Binding-site contacts:
Ligand atom CAP contacts residue GLY99 of chain 1.B at 3.8 Å.
Ligand atom CBA contacts residue PRO97 of chain 1.B at 3.5 Å (hydrophobic).
Ligand atom CAL contacts residue LEU146 of chain 1.B at 3.6 Å (hydrophobic).
Ligand atom CAZ contacts residue GLY99 of chain 1.B at 3.7 Å.
Ligand atom CAF contacts residue LEU22 of chain 1.B at 3.9 Å (hydrophobic).
Ligand atom CAD contacts residue LEU146 of chain 1.B at 3.7 Å (hydrophobic).
Ligand atom CBH contacts residue LEU93 of chain 1.B at 3.5 Å (hydrophobic).
Ligand atom CAO contacts residue ALA96 of chain 1.B at 3.1 Å (hydrophobic).
Ligand atom NAN contacts residue ALA96 of chain 1.B at 2.5 Å (h-bond).
Ligand atom C6 contacts residue LEU146 of chain 1.B at 3.7 Å (hydrophobic).
Ligand atom CAB contacts residue LEU146 of chain 1.B at 3.9 Å (hydrophobic).
Ligand atom CAB contacts residue LEU77 of chain 1.B at 3.8 Å (hydrophobic).
Ligand atom CAO contacts residue PHE95 of chain 1.B at 3.9 Å (hydrophobic).
Ligand atom N3 contacts residue LEU146 of chain 1.B at 3.9 Å.
Ligand atom N1 contacts residue PHE95 of chain 1.B at 3.6 Å.
Ligand atom C6 contacts residue ALA96 of chain 1.B at 3.7 Å (hydrophobic).
Ligand atom C2 contacts residue ALA96 of chain 1.B at 3.4 Å (hydrophobic).
Ligand atom CAK contacts residue ALA156 of chain 1.B at 3.9 Å (hydrophobic).
Ligand atom CAH contacts residue LEU146 of chain 1.B at 3.6 Å (hydrophobic).
Ligand atom N1 contacts residue LEU146 of chain 1.B at 4.0 Å.
Ligand atom NAN contacts residue PHE95 of chain 1.B at 3.6 Å.
Ligand atom CBA contacts residue PHE95 of chain 1.B at 3.6 Å (hydrophobic).
Ligand atom C6 contacts residue GLU94 of chain 1.B at 3.4 Å.
Ligand atom CBA contacts residue ALA96 of chain 1.B at 2.9 Å (hydrophobic).
Ligand atom CAO contacts residue GLY99 of chain 1.B at 3.4 Å.
Ligand atom NBG contacts residue LEU77 of chain 1.B at 3.8 Å.
Ligand atom CAZ contacts residue PRO97 of chain 1.B at 3.6 Å (hydrophobic).
Ligand atom CBA contacts residue GLY99 of chain 1.B at 3.4 Å.
Ligand atom C5 contacts residue LEU146 of chain 1.B at 3.5 Å (hydrophobic).
Ligand atom NBG contacts residue LEU146 of chain 1.B at 3.9 Å.
Ligand atom OAA contacts residue LEU77 of chain 1.B at 3.9 Å.
Ligand atom N1 contacts residue ALA96 of chain 1.B at 3.0 Å (h-bond).
Ligand atom OAA contacts residue LEU93 of chain 1.B at 3.8 Å.
Ligand atom CAK contacts residue LEU146 of chain 1.B at 3.8 Å (hydrophobic).
Ligand atom NAN contacts residue GLY99 of chain 1.B at 3.8 Å.
Ligand atom C4 contacts residue LEU146 of chain 1.B at 3.6 Å (hydrophobic).
Ligand atom CAC contacts residue LEU146 of chain 1.B at 3.4 Å (hydrophobic).
Ligand atom CBH contacts residue LEU77 of chain 1.B at 3.8 Å (hydrophobic).
Ligand atom CBH contacts residue ALA43 of chain 1.B at 3.6 Å (hydrophobic).
Ligand atom CBH contacts residue GLU94 of chain 1.B at 3.7 Å.

The protein below binds the small molecule below.
Small molecule (SMILES): CN1C(=O)c2ccccc2N(C)c2nc(Nc3ccc(N4CCC(O)CC4)cc3)ncc21

Sequence of chain 1.B:
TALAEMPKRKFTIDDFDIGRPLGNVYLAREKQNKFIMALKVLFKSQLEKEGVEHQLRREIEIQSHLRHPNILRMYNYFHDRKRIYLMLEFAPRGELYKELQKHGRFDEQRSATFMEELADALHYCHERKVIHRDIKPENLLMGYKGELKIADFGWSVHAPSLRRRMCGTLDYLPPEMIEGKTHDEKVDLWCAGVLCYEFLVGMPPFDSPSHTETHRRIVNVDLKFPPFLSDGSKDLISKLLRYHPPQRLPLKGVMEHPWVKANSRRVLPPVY